Binding-site contacts:
Ligand atom O7 contacts residue ASN368 of chain 1.C at 3.0 Å (h-bond).
Ligand atom C7 contacts residue GLU491 of chain 1.B at 4.1 Å.
Ligand atom C7 contacts residue ASN368 of chain 1.C at 3.2 Å.
Ligand atom N2 contacts residue ASN368 of chain 1.C at 2.9 Å (h-bond).
Ligand atom C4 contacts residue ASN368 of chain 1.C at 4.2 Å.
Ligand atom N2 contacts residue GLU491 of chain 1.B at 3.3 Å (salt-bridge).
Ligand atom C2 contacts residue ASN368 of chain 1.C at 2.5 Å.
Ligand atom O5 contacts residue ASN368 of chain 1.C at 2.4 Å (h-bond).
Ligand atom C2 contacts residue GLU491 of chain 1.B at 4.1 Å.
Ligand atom C8 contacts residue PHE454 of chain 1.B at 3.8 Å (hydrophobic).
Ligand atom C3 contacts residue GLU491 of chain 1.B at 3.7 Å.
Ligand atom C8 contacts residue ARG492 of chain 1.B at 4.3 Å.
Ligand atom C1 contacts residue ASN368 of chain 1.C at 1.4 Å.
Ligand atom C8 contacts residue ASN368 of chain 1.C at 4.4 Å.
Ligand atom O4 contacts residue GLU491 of chain 1.B at 4.4 Å.
Ligand atom C5 contacts residue ASN368 of chain 1.C at 3.6 Å.
Ligand atom C8 contacts residue LEU453 of chain 1.B at 4.4 Å (hydrophobic).
Ligand atom C1 contacts residue GLU491 of chain 1.B at 4.0 Å.
Ligand atom C8 contacts residue GLU491 of chain 1.B at 4.0 Å.
Ligand atom C5 contacts residue GLU491 of chain 1.B at 4.2 Å.
Ligand atom C3 contacts residue ASN368 of chain 1.C at 3.8 Å.
Ligand atom C4 contacts residue GLU491 of chain 1.B at 4.3 Å.
Ligand atom C8 contacts residue TYR447 of chain 1.B at 4.0 Å (hydrophobic).

Sequence of chain 1.B:
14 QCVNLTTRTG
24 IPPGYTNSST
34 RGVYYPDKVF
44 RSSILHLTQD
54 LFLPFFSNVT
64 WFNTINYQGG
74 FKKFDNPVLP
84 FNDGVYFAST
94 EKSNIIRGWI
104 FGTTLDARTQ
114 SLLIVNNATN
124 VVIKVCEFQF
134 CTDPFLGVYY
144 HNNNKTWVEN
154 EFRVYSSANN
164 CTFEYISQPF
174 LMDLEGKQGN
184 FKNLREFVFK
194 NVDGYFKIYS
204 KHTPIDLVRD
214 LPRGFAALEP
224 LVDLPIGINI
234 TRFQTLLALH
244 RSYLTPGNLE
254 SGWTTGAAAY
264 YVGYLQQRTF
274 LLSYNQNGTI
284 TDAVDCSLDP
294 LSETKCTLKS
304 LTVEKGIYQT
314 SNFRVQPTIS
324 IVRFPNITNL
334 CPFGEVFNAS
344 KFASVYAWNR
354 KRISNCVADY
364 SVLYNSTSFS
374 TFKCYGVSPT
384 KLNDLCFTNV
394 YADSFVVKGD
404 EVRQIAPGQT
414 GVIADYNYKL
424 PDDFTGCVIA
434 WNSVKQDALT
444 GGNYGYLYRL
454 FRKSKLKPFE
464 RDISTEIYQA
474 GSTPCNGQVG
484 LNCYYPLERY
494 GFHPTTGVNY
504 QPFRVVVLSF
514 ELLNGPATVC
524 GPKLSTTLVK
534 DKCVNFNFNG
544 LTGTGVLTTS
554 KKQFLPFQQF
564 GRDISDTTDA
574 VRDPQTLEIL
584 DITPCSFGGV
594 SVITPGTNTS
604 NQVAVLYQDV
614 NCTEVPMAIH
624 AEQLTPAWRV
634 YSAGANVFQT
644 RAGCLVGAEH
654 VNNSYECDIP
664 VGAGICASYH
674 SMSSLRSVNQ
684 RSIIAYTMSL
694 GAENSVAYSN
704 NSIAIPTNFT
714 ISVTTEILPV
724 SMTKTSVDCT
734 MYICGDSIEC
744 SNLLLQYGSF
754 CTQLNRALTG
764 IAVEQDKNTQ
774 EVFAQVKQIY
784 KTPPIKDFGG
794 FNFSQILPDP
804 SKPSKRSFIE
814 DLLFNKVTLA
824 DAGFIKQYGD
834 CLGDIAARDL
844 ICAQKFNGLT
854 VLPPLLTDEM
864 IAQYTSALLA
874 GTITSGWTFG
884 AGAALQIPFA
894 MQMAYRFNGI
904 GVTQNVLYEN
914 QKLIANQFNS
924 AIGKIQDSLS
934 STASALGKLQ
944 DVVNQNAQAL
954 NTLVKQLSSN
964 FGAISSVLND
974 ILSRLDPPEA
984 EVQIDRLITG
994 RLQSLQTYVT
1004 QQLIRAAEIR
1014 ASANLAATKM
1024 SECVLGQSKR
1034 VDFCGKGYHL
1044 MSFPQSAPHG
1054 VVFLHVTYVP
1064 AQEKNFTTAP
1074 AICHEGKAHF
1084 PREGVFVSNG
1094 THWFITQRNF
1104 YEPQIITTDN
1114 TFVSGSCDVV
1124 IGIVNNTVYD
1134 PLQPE

Sequence of chain 1.C:
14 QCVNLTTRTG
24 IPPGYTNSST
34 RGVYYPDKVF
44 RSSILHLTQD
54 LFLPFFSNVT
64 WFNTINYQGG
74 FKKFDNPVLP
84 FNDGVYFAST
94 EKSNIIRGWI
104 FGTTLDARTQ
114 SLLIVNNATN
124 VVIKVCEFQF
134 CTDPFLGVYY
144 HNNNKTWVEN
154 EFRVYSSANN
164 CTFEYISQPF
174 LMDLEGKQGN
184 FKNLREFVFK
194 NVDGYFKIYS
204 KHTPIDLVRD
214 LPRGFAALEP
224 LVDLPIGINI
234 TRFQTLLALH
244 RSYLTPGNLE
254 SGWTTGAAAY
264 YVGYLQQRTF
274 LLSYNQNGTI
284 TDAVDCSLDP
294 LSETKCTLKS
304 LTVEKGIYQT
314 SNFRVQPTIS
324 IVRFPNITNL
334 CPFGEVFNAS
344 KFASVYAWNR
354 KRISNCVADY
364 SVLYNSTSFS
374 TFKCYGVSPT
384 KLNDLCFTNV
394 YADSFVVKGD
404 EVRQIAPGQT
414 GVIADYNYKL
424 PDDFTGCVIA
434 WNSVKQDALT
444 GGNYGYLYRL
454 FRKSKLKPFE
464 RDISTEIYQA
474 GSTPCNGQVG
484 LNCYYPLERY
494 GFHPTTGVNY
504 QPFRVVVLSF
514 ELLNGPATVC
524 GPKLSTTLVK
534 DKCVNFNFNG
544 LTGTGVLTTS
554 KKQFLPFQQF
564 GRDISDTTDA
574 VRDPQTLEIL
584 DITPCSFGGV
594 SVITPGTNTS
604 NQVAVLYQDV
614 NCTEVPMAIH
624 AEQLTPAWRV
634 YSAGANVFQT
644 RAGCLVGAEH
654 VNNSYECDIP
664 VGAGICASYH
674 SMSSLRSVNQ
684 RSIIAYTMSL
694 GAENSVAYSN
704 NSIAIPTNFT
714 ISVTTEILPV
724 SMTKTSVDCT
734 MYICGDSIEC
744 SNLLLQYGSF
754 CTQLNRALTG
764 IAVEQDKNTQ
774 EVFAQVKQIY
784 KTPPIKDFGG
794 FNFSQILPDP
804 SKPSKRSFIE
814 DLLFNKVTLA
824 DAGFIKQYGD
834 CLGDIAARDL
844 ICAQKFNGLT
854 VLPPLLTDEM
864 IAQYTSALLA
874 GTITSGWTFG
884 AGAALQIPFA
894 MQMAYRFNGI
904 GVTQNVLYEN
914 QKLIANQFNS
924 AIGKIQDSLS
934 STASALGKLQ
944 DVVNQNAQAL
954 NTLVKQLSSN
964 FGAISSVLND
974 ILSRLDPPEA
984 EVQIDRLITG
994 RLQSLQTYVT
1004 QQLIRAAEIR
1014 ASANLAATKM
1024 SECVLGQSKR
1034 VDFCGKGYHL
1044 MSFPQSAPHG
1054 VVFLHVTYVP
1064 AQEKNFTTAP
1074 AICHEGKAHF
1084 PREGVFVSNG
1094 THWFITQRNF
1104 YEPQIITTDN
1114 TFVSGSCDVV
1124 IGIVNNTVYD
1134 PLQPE

The small molecule below binds the protein below.
Small molecule (SMILES): CC(=O)N[C@H]1[C@H](O[C@H]2[C@H](O)[C@@H](NC(C)=O)CO[C@@H]2CO)O[C@H](CO)[C@@H](O)[C@@H]1O